A protein and the small-molecule ligand that binds it are described below.
Small molecule (SMILES): CC(=O)N[C@@H](C=O)[C@@H](O)[C@H](O)[C@H](O)COP(=O)([O-])[O-]

Sequence of chain 1.B:
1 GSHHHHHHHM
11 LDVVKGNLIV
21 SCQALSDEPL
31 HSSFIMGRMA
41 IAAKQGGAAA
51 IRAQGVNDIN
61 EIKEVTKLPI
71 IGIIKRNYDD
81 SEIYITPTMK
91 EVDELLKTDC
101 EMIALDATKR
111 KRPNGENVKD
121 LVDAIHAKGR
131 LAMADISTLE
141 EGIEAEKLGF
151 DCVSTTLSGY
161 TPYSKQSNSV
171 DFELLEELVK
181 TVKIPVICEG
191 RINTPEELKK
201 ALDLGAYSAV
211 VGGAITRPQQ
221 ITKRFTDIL

Binding-site contacts:
Ligand atom C5 contacts residue GLU189 of chain 1.B at 3.4 Å.
Ligand atom C6 contacts residue GLY212 of chain 1.B at 4.0 Å.
Ligand atom C1 contacts residue LYS75 of chain 1.B at 2.5 Å.
Ligand atom O3P contacts residue VAL211 of chain 1.B at 3.8 Å.
Ligand atom P contacts residue ARG191 of chain 1.B at 4.0 Å.
Ligand atom O1 contacts residue LYS75 of chain 1.B at 2.9 Å (salt-bridge).
Ligand atom C1 contacts residue ARG52 of chain 1.B at 3.8 Å.
Ligand atom O1 contacts residue GLN23 of chain 1.B at 3.2 Å (h-bond).
Ligand atom O1 contacts residue ARG52 of chain 1.B at 3.0 Å (salt-bridge).
Ligand atom O1 contacts residue ILE73 of chain 1.B at 3.7 Å.
Ligand atom C4 contacts residue ARG217 of chain 1.B at 4.0 Å.
Ligand atom O2P contacts residue ARG191 of chain 1.B at 3.0 Å (salt-bridge).
Ligand atom C6 contacts residue GLU189 of chain 1.B at 3.8 Å.
Ligand atom O3P contacts residue GLY213 of chain 1.B at 3.7 Å.
Ligand atom O5 contacts residue THR156 of chain 1.B at 3.6 Å.
Ligand atom O3 contacts residue LYS75 of chain 1.B at 3.0 Å (salt-bridge).
Ligand atom O2P contacts residue GLY190 of chain 1.B at 3.9 Å.
Ligand atom C1 contacts residue THR156 of chain 1.B at 4.0 Å.
Ligand atom P contacts residue GLY212 of chain 1.B at 3.8 Å.
Ligand atom P contacts residue GLY213 of chain 1.B at 3.8 Å.
Ligand atom C8 contacts residue TYR160 of chain 1.B at 3.3 Å (hydrophobic).
Ligand atom O7 contacts residue LYS75 of chain 1.B at 3.5 Å (salt-bridge).
Ligand atom O3 contacts residue ARG217 of chain 1.B at 3.5 Å (salt-bridge).
Ligand atom C3 contacts residue GLN23 of chain 1.B at 4.0 Å.
Ligand atom C2 contacts residue THR156 of chain 1.B at 4.0 Å.
Ligand atom C2 contacts residue LYS75 of chain 1.B at 3.2 Å.
Ligand atom O1P contacts residue GLY213 of chain 1.B at 2.9 Å (h-bond).
Ligand atom O7 contacts residue TYR84 of chain 1.B at 2.7 Å (h-bond).
Ligand atom O4 contacts residue ARG217 of chain 1.B at 2.8 Å (salt-bridge).
Ligand atom O1P contacts residue ARG217 of chain 1.B at 3.9 Å.
Ligand atom O3P contacts residue GLY212 of chain 1.B at 2.8 Å (h-bond).
Ligand atom C8 contacts residue THR156 of chain 1.B at 4.0 Å.
Ligand atom O5 contacts residue GLU189 of chain 1.B at 2.7 Å (salt-bridge).
Ligand atom C7 contacts residue TYR84 of chain 1.B at 3.4 Å (hydrophobic).
Ligand atom O6 contacts residue GLY190 of chain 1.B at 4.0 Å.
Ligand atom N2 contacts residue THR156 of chain 1.B at 3.9 Å.
Ligand atom C8 contacts residue TYR84 of chain 1.B at 3.4 Å (hydrophobic).
Ligand atom O1P contacts residue GLY212 of chain 1.B at 3.6 Å.
Ligand atom C3 contacts residue LYS75 of chain 1.B at 3.1 Å.
Ligand atom N2 contacts residue LYS75 of chain 1.B at 4.0 Å.